A small-molecule ligand and the protein it binds are described below.
Small molecule (SMILES): CC(C(=O)SCCNC(=O)CCNC(=O)[C@H](O)C(C)(C)COP(=O)(O)OP(=O)(O)OC[C@H]1O[C@@H](n2cnc3c(N)ncnc32)[C@H](O)[C@@H]1OP(=O)(O)O)=[N+]([O-])[O-]

Binding-site contacts:
Ligand atom C8 contacts residue COA1 of chain 1.F at 0.1 Å.
Ligand atom C3' contacts residue COA1 of chain 1.F at 0.3 Å.
Ligand atom C2' contacts residue COA1 of chain 1.F at 0.2 Å.
Ligand atom CP3 contacts residue COA1 of chain 1.F at 0.3 Å.
Ligand atom N3 contacts residue COA1 of chain 1.F at 0.1 Å (h-bond).
Ligand atom P1 contacts residue COA1 of chain 1.F at 0.5 Å.
Ligand atom P3 contacts residue COA1 of chain 1.F at 0.8 Å.
Ligand atom P2 contacts residue COA1 of chain 1.F at 0.4 Å.
Ligand atom C5 contacts residue COA1 of chain 1.F at 0.1 Å.
Ligand atom O4' contacts residue COA1 of chain 1.F at 0.2 Å (h-bond).
Ligand atom O21 contacts residue COA1 of chain 1.F at 0.6 Å (h-bond).
Ligand atom O12 contacts residue COA1 of chain 1.F at 0.3 Å (h-bond).
Ligand atom C4' contacts residue COA1 of chain 1.F at 0.2 Å.
Ligand atom O6 contacts residue COA1 of chain 1.F at 0.4 Å (h-bond).
Ligand atom CPB contacts residue COA1 of chain 1.F at 0.4 Å.
Ligand atom N7 contacts residue COA1 of chain 1.F at 0.1 Å (h-bond).
Ligand atom NP1 contacts residue COA1 of chain 1.F at 0.1 Å (h-bond).
Ligand atom O11 contacts residue COA1 of chain 1.F at 0.6 Å (h-bond).
Ligand atom O3' contacts residue COA1 of chain 1.F at 0.3 Å (h-bond).
Ligand atom N6 contacts residue COA1 of chain 1.F at 0.2 Å (h-bond).
Ligand atom N9 contacts residue COA1 of chain 1.F at 0.1 Å (h-bond).
Ligand atom CP4 contacts residue COA1 of chain 1.F at 0.3 Å.
Ligand atom CP2 contacts residue COA1 of chain 1.F at 0.1 Å.
Ligand atom CPA contacts residue COA1 of chain 1.F at 0.6 Å.
Ligand atom N1 contacts residue COA1 of chain 1.F at 0.1 Å (h-bond).
Ligand atom CP1 contacts residue COA1 of chain 1.F at 0.2 Å.
Ligand atom CP5 contacts residue COA1 of chain 1.F at 0.3 Å.
Ligand atom O5' contacts residue COA1 of chain 1.F at 0.7 Å (h-bond).
Ligand atom O22 contacts residue COA1 of chain 1.F at 0.6 Å (h-bond).
Ligand atom OP2 contacts residue COA1 of chain 1.F at 0.8 Å (h-bond).
Ligand atom C6 contacts residue COA1 of chain 1.F at 0.2 Å.
Ligand atom NP2 contacts residue COA1 of chain 1.F at 0.2 Å (h-bond).
Ligand atom O33 contacts residue COA1 of chain 1.F at 0.4 Å (h-bond).
Ligand atom C4 contacts residue COA1 of chain 1.F at 0.1 Å.
Ligand atom O2' contacts residue COA1 of chain 1.F at 0.2 Å (h-bond).
Ligand atom C5' contacts residue COA1 of chain 1.F at 0.3 Å.
Ligand atom C1' contacts residue COA1 of chain 1.F at 0.2 Å.
Ligand atom OP1 contacts residue COA1 of chain 1.F at 0.6 Å (h-bond).
Ligand atom C2 contacts residue COA1 of chain 1.F at 0.1 Å.
Ligand atom CP6 contacts residue COA1 of chain 1.F at 0.5 Å.

Sequence of chain 1.A:
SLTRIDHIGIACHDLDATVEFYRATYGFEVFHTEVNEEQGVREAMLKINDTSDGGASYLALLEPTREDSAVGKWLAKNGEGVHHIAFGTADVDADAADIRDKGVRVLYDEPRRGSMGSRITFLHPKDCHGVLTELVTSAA